Binding-site contacts:
Ligand atom C3 contacts residue LYS299 of chain 1.H at 3.3 Å.
Ligand atom C7 contacts residue SER300 of chain 1.H at 3.3 Å.
Ligand atom N2 contacts residue LYS299 of chain 1.H at 4.2 Å.
Ligand atom C3 contacts residue SER300 of chain 1.H at 4.4 Å.
Ligand atom C7 contacts residue CYS298 of chain 1.H at 4.3 Å (hydrophobic).
Ligand atom O7 contacts residue ASN146 of chain 1.H at 3.8 Å.
Ligand atom C5 contacts residue LYS299 of chain 1.H at 4.3 Å.
Ligand atom C1 contacts residue LYS136 of chain 1.H at 4.2 Å.
Ligand atom C6 contacts residue THR297 of chain 1.H at 3.1 Å.
Ligand atom O3 contacts residue LYS299 of chain 1.H at 4.1 Å.
Ligand atom C3 contacts residue ASN146 of chain 1.H at 3.8 Å.
Ligand atom C4 contacts residue ASN146 of chain 1.H at 4.2 Å.
Ligand atom C5 contacts residue LYS136 of chain 1.H at 3.7 Å.
Ligand atom C8 contacts residue LEU145 of chain 1.H at 3.3 Å (hydrophobic).
Ligand atom C8 contacts residue SER300 of chain 1.H at 2.8 Å.
Ligand atom C6 contacts residue LYS136 of chain 1.H at 3.0 Å.
Ligand atom C8 contacts residue PHE243 of chain 1.H at 4.4 Å (hydrophobic).
Ligand atom O7 contacts residue ASN244 of chain 1.H at 4.2 Å.
Ligand atom C5 contacts residue ASN146 of chain 1.H at 3.6 Å.
Ligand atom C4 contacts residue LYS299 of chain 1.H at 4.1 Å.
Ligand atom O3 contacts residue CYS298 of chain 1.H at 3.2 Å (h-bond).
Ligand atom N2 contacts residue CYS298 of chain 1.H at 4.4 Å.
Ligand atom C2 contacts residue LYS299 of chain 1.H at 4.0 Å.
Ligand atom O4 contacts residue LYS299 of chain 1.H at 4.2 Å.
Ligand atom O6 contacts residue CYS245 of chain 1.H at 3.7 Å.
Ligand atom C7 contacts residue ASN146 of chain 1.H at 3.6 Å.
Ligand atom O5 contacts residue ASN146 of chain 1.H at 2.2 Å (h-bond).
Ligand atom N2 contacts residue SER300 of chain 1.H at 2.8 Å (h-bond).
Ligand atom C2 contacts residue SER300 of chain 1.H at 4.0 Å.
Ligand atom C2 contacts residue ASN146 of chain 1.H at 2.5 Å.
Ligand atom O6 contacts residue CYS298 of chain 1.H at 3.0 Å (h-bond).
Ligand atom C1 contacts residue LYS299 of chain 1.H at 3.9 Å.
Ligand atom O6 contacts residue THR297 of chain 1.H at 2.4 Å (h-bond).
Ligand atom C6 contacts residue CYS298 of chain 1.H at 4.3 Å (hydrophobic).
Ligand atom O5 contacts residue LYS136 of chain 1.H at 3.1 Å (salt-bridge).
Ligand atom N2 contacts residue ASN146 of chain 1.H at 3.0 Å (h-bond).
Ligand atom C1 contacts residue SER300 of chain 1.H at 4.3 Å.
Ligand atom C8 contacts residue CYS298 of chain 1.H at 4.4 Å (hydrophobic).
Ligand atom C1 contacts residue ASN146 of chain 1.H at 1.4 Å.
Ligand atom O6 contacts residue LYS136 of chain 1.H at 2.3 Å (salt-bridge).

A small-molecule ligand and the protein it binds are described below.
Small molecule (SMILES): CC(=O)N[C@H]1[C@H](O[C@H]2[C@H](O)[C@@H](NC(C)=O)CO[C@@H]2CO)O[C@H](CO)[C@@H](O)[C@@H]1O

Sequence of chain 1.H:
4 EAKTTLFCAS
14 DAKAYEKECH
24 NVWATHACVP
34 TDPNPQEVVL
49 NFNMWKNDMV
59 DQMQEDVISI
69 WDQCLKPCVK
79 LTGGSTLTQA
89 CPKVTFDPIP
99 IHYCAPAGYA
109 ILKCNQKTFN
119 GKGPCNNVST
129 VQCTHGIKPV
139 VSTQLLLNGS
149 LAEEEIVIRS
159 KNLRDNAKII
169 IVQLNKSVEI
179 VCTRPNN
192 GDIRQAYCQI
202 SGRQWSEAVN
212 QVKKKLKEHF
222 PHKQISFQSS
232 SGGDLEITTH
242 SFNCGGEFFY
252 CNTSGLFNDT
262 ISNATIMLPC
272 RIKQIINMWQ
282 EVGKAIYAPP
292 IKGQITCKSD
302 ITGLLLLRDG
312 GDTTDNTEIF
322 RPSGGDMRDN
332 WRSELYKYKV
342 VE